A protein and the small-molecule ligand that binds it are described below.
Small molecule (SMILES): Nc1ccn([C@H]2C[C@H](O[P](=O)(O)OC[C@H]3O[C@@H](n4cnc5c(N)ncnc54)C[C@@H]3O[P](=O)(O)OC[C@H]3O[C@@H](n4cnc5c(N)ncnc54)C[C@@H]3O[P](=O)(O)OC[C@H]3O[C@@H](n4cnc5c(N)ncnc54)C[C@@H]3O)[C@@H](COP(=O)=O)O2)c(=O)n1

Sequence of chain 28.A:
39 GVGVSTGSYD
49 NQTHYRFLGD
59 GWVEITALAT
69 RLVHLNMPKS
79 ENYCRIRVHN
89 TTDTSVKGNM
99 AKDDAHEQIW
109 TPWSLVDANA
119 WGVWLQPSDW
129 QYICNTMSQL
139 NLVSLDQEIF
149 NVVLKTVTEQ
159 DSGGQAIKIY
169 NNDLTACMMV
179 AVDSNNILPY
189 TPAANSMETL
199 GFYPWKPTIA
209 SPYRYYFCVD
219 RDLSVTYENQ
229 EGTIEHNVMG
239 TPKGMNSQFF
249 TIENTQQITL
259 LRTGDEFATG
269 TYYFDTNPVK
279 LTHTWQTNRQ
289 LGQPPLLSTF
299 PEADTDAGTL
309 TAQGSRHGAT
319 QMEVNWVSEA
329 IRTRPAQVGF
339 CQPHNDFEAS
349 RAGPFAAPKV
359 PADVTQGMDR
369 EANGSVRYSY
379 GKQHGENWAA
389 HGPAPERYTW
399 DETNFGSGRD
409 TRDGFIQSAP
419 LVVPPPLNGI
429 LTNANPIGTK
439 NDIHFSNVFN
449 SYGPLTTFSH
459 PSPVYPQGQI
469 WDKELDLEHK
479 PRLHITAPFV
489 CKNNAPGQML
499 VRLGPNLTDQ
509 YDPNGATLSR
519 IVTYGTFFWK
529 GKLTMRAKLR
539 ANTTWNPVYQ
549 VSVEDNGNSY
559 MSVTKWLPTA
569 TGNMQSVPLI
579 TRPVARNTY

Binding-site contacts:
Ligand atom C5' contacts residue PRO276 of chain 28.A at 3.7 Å (hydrophobic).
Ligand atom OP1 contacts residue ASN139 of chain 28.A at 3.1 Å (h-bond).
Ligand atom O3' contacts residue GLN137 of chain 28.A at 2.1 Å (h-bond).
Ligand atom OP1 contacts residue PRO276 of chain 28.A at 3.1 Å.
Ligand atom C1' contacts residue GLN137 of chain 28.A at 4.0 Å.
Ligand atom C1' contacts residue TRP60 of chain 28.A at 3.5 Å (hydrophobic).
Ligand atom O5' contacts residue TRP60 of chain 28.A at 3.8 Å.
Ligand atom P contacts residue PRO276 of chain 28.A at 3.8 Å.
Ligand atom C3' contacts residue PRO276 of chain 28.A at 3.2 Å (hydrophobic).
Ligand atom N9 contacts residue TRP60 of chain 28.A at 3.8 Å.
Ligand atom P contacts residue GLN137 of chain 28.A at 3.5 Å.
Ligand atom C2 contacts residue TRP60 of chain 28.A at 3.4 Å (hydrophobic).
Ligand atom O5' contacts residue GLN137 of chain 28.A at 4.3 Å.
Ligand atom C2' contacts residue TRP60 of chain 28.A at 4.1 Å (hydrophobic).
Ligand atom C4 contacts residue TRP60 of chain 28.A at 3.5 Å (hydrophobic).
Ligand atom C5 contacts residue TRP60 of chain 28.A at 3.8 Å (hydrophobic).
Ligand atom C8 contacts residue TRP60 of chain 28.A at 4.4 Å (hydrophobic).
Ligand atom N6 contacts residue TRP60 of chain 28.A at 3.0 Å.
Ligand atom OP2 contacts residue TRP60 of chain 28.A at 4.4 Å.
Ligand atom O4' contacts residue TRP60 of chain 28.A at 4.2 Å.
Ligand atom N7 contacts residue TRP60 of chain 28.A at 3.9 Å.
Ligand atom O5' contacts residue PRO276 of chain 28.A at 2.8 Å.
Ligand atom C6 contacts residue TRP60 of chain 28.A at 3.4 Å (hydrophobic).
Ligand atom N6 contacts residue ASP58 of chain 28.A at 4.3 Å.
Ligand atom N6 contacts residue GLY57 of chain 28.A at 3.7 Å.
Ligand atom C4' contacts residue PRO276 of chain 28.A at 3.7 Å (hydrophobic).
Ligand atom P contacts residue ASN139 of chain 28.A at 3.7 Å.
Ligand atom C4' contacts residue GLN137 of chain 28.A at 4.1 Å.
Ligand atom OP2 contacts residue PRO276 of chain 28.A at 3.9 Å.
Ligand atom N3 contacts residue TRP60 of chain 28.A at 3.0 Å.
Ligand atom C3' contacts residue GLN137 of chain 28.A at 2.6 Å.
Ligand atom OP2 contacts residue GLN137 of chain 28.A at 3.8 Å.
Ligand atom OP1 contacts residue GLN137 of chain 28.A at 4.4 Å.
Ligand atom OP2 contacts residue ASN139 of chain 28.A at 3.3 Å (h-bond).
Ligand atom O3' contacts residue PRO276 of chain 28.A at 3.4 Å.
Ligand atom C2' contacts residue GLN137 of chain 28.A at 2.9 Å.
Ligand atom N1 contacts residue TRP60 of chain 28.A at 3.5 Å.
Ligand atom OP1 contacts residue ASN275 of chain 28.A at 4.5 Å.
Ligand atom OP2 contacts residue ARG534 of chain 28.A at 3.6 Å.
Ligand atom O3' contacts residue TRP60 of chain 28.A at 4.4 Å.